Sequence of chain 1.A:
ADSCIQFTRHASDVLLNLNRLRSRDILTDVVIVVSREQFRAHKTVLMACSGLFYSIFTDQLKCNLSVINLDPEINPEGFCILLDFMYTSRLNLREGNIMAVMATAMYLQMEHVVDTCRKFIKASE

Binding-site contacts:
Ligand atom O contacts residue GLN9 of chain 2.A at 3.8 Å.
Ligand atom CH2 contacts residue LEU94 of chain 1.A at 3.9 Å (hydrophobic).
Ligand atom NE1 contacts residue THR119 of chain 1.A at 3.6 Å.
Ligand atom CZ3 contacts residue PHE88 of chain 1.A at 3.9 Å (hydrophobic).
Ligand atom CB contacts residue ARG93 of chain 1.A at 3.8 Å.
Ligand atom CE3 contacts residue GLN9 of chain 2.A at 3.6 Å.
Ligand atom CD1 contacts residue THR119 of chain 1.A at 3.8 Å.
Ligand atom NE1 contacts residue HIS115 of chain 1.A at 3.4 Å (h-bond).
Ligand atom CG2 contacts residue THR11 of chain 2.A at 3.9 Å.
Ligand atom O contacts residue ILE8 of chain 2.A at 3.5 Å.
Ligand atom CB contacts residue GLN9 of chain 2.A at 3.7 Å.
Ligand atom CE3 contacts residue ILE8 of chain 2.A at 3.5 Å (hydrophobic).
Ligand atom C contacts residue GLN9 of chain 2.A at 3.5 Å.
Ligand atom CH2 contacts residue PHE88 of chain 1.A at 3.5 Å (hydrophobic).
Ligand atom CE2 contacts residue THR119 of chain 1.A at 3.6 Å.
Ligand atom CD contacts residue CYS7 of chain 2.A at 3.2 Å (hydrophobic).
Ligand atom CD2 contacts residue PHE10 of chain 2.A at 3.8 Å (hydrophobic).
Ligand atom CG contacts residue CYS7 of chain 2.A at 3.7 Å (hydrophobic).
Ligand atom CA contacts residue PHE10 of chain 2.A at 3.9 Å (hydrophobic).
Ligand atom NE1 contacts residue PHE10 of chain 2.A at 3.4 Å.
Ligand atom CZ2 contacts residue HIS115 of chain 1.A at 3.6 Å.
Ligand atom O contacts residue PHE10 of chain 2.A at 3.4 Å.
Ligand atom CZ2 contacts residue THR119 of chain 1.A at 3.7 Å.
Ligand atom CE2 contacts residue PHE10 of chain 2.A at 3.4 Å (hydrophobic).
Ligand atom CH2 contacts residue PHE10 of chain 2.A at 3.9 Å (hydrophobic).
Ligand atom CE2 contacts residue HIS115 of chain 1.A at 3.8 Å.
Ligand atom CG contacts residue ARG93 of chain 1.A at 3.6 Å.
Ligand atom CZ3 contacts residue PHE10 of chain 2.A at 3.8 Å (hydrophobic).
Ligand atom CA contacts residue GLN9 of chain 2.A at 3.9 Å.
Ligand atom CE3 contacts residue PHE10 of chain 2.A at 3.7 Å (hydrophobic).
Ligand atom N contacts residue GLN9 of chain 2.A at 2.8 Å (h-bond).
Ligand atom CZ3 contacts residue LEU94 of chain 1.A at 3.8 Å (hydrophobic).
Ligand atom CA contacts residue GLN9 of chain 2.A at 3.3 Å.
Ligand atom C contacts residue PHE10 of chain 2.A at 3.7 Å (hydrophobic).
Ligand atom CD1 contacts residue PHE10 of chain 2.A at 3.7 Å (hydrophobic).
Ligand atom CG1 contacts residue THR11 of chain 2.A at 3.7 Å.
Ligand atom CZ3 contacts residue ILE8 of chain 2.A at 3.8 Å (hydrophobic).
Ligand atom CG2 contacts residue GLN9 of chain 2.A at 3.7 Å.
Ligand atom O contacts residue THR11 of chain 2.A at 3.1 Å (h-bond).
Ligand atom O contacts residue GLN9 of chain 2.A at 2.9 Å (h-bond).

Sequence of chain 2.A:
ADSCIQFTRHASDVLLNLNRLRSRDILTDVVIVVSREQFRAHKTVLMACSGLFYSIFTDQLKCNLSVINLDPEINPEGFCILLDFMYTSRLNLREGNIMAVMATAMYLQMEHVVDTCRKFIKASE

The protein below binds the small molecule below.
Small molecule (SMILES): CC[C@H](C)[C@H](NC(=O)[C@@H](NC(=O)[C@H](CC1=CN=C2CC=CC=C12)NC(C)=O)C(C)C)C(=O)N1CCC[C@H]1C(N)=O